Sequence of chain 1.K:
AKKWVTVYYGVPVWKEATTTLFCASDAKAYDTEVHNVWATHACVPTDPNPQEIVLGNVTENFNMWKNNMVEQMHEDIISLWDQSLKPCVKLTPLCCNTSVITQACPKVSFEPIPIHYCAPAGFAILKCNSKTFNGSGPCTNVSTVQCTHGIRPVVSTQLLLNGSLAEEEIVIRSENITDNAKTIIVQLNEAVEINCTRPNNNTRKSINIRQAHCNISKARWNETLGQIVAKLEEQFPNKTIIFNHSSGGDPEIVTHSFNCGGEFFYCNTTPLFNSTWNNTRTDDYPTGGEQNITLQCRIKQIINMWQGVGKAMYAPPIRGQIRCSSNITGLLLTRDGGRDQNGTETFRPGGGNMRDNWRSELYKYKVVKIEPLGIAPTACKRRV

Binding-site contacts:
Ligand atom C1 contacts residue ASN400 of chain 1.K at 1.4 Å.
Ligand atom C4 contacts residue ASN400 of chain 1.K at 4.2 Å.
Ligand atom C2 contacts residue ASN400 of chain 1.K at 2.4 Å.
Ligand atom N2 contacts residue THR402 of chain 1.K at 3.9 Å.
Ligand atom C8 contacts residue THR387 of chain 1.K at 4.0 Å.
Ligand atom N2 contacts residue ASN400 of chain 1.K at 2.8 Å (h-bond).
Ligand atom C8 contacts residue VAL386 of chain 1.K at 3.7 Å (hydrophobic).
Ligand atom C1 contacts residue THR402 of chain 1.K at 3.6 Å.
Ligand atom C8 contacts residue ASN400 of chain 1.K at 4.2 Å.
Ligand atom C5 contacts residue ASN400 of chain 1.K at 3.6 Å.
Ligand atom C7 contacts residue ASN400 of chain 1.K at 3.2 Å.
Ligand atom C3 contacts residue THR402 of chain 1.K at 4.3 Å.
Ligand atom C3 contacts residue ASN400 of chain 1.K at 3.6 Å.
Ligand atom C2 contacts residue THR402 of chain 1.K at 4.2 Å.
Ligand atom O7 contacts residue ASN400 of chain 1.K at 3.2 Å (h-bond).
Ligand atom O5 contacts residue ASN400 of chain 1.K at 2.4 Å (h-bond).

This protein binds this small molecule.
Small molecule (SMILES): CC(=O)N[C@H]1[C@H](O[C@H]2[C@H](O)[C@@H](NC(C)=O)CO[C@@H]2CO)O[C@H](CO)[C@@H](O)[C@@H]1O